Sequence of chain 1.A:
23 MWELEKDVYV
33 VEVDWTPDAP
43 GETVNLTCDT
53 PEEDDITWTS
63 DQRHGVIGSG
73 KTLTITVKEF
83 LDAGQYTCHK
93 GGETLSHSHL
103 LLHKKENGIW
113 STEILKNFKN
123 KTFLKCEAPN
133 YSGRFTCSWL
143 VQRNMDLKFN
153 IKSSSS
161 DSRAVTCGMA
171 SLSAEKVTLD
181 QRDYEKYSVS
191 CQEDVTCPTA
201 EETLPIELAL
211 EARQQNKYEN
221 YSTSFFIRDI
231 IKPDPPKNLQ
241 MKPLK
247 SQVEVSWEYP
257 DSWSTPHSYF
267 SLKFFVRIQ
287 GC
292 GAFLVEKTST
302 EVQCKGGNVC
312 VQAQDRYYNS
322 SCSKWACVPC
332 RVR

Binding-site contacts:
Ligand atom C7 contacts residue GLU34 of chain 1.A at 3.7 Å.
Ligand atom O5 contacts residue ASN220 of chain 1.A at 2.4 Å (h-bond).
Ligand atom C1 contacts residue MET23 of chain 1.A at 3.9 Å (hydrophobic).
Ligand atom N2 contacts residue GLU34 of chain 1.A at 2.8 Å (salt-bridge).
Ligand atom C5 contacts residue HIS105 of chain 1.A at 3.9 Å.
Ligand atom C1 contacts residue GLU34 of chain 1.A at 3.8 Å.
Ligand atom O2 contacts residue MET23 of chain 1.A at 3.3 Å (h-bond).
Ligand atom C6 contacts residue TRP24 of chain 1.A at 3.9 Å (hydrophobic).
Ligand atom N2 contacts residue ASN220 of chain 1.A at 2.8 Å (h-bond).
Ligand atom C5 contacts residue MET23 of chain 1.A at 3.7 Å (hydrophobic).
Ligand atom C5 contacts residue TRP24 of chain 1.A at 3.5 Å (hydrophobic).
Ligand atom O7 contacts residue ASN220 of chain 1.A at 3.1 Å (h-bond).
Ligand atom C6 contacts residue GLU34 of chain 1.A at 3.6 Å.
Ligand atom O5 contacts residue HIS105 of chain 1.A at 3.4 Å.
Ligand atom O5 contacts residue TRP24 of chain 1.A at 4.0 Å.
Ligand atom C4 contacts residue MET23 of chain 1.A at 3.6 Å (hydrophobic).
Ligand atom C1 contacts residue ASN220 of chain 1.A at 1.4 Å.
Ligand atom O7 contacts residue GLU211 of chain 1.A at 3.1 Å (salt-bridge).
Ligand atom C6 contacts residue HIS105 of chain 1.A at 3.1 Å.
Ligand atom C7 contacts residue ASN220 of chain 1.A at 3.1 Å.
Ligand atom C1 contacts residue TRP24 of chain 1.A at 3.9 Å (hydrophobic).
Ligand atom C3 contacts residue ASN220 of chain 1.A at 3.8 Å.
Ligand atom O4 contacts residue TRP24 of chain 1.A at 3.6 Å.
Ligand atom C3 contacts residue GLU34 of chain 1.A at 4.0 Å.
Ligand atom C2 contacts residue ASN220 of chain 1.A at 2.4 Å.
Ligand atom C8 contacts residue GLU34 of chain 1.A at 3.5 Å.
Ligand atom O2 contacts residue TRP24 of chain 1.A at 3.4 Å.
Ligand atom C8 contacts residue ALA209 of chain 1.A at 3.8 Å (hydrophobic).
Ligand atom C2 contacts residue GLU34 of chain 1.A at 3.7 Å.
Ligand atom O6 contacts residue TRP24 of chain 1.A at 3.6 Å.
Ligand atom C5 contacts residue ASN220 of chain 1.A at 3.7 Å.
Ligand atom C6 contacts residue MET23 of chain 1.A at 3.6 Å (hydrophobic).
Ligand atom C3 contacts residue TRP24 of chain 1.A at 4.0 Å (hydrophobic).
Ligand atom O5 contacts residue TYR218 of chain 1.A at 4.1 Å.
Ligand atom C8 contacts residue TRP112 of chain 1.A at 3.9 Å (hydrophobic).
Ligand atom O6 contacts residue GLU34 of chain 1.A at 3.3 Å (salt-bridge).
Ligand atom O6 contacts residue HIS105 of chain 1.A at 2.6 Å (h-bond).
Ligand atom O5 contacts residue MET23 of chain 1.A at 3.2 Å (h-bond).
Ligand atom C6 contacts residue TRP112 of chain 1.A at 3.6 Å (hydrophobic).
Ligand atom O7 contacts residue TYR218 of chain 1.A at 3.3 Å (h-bond).

The small molecule below binds the protein below.
Small molecule (SMILES): CC(=O)N[C@H]1[C@H](O[C@H]2[C@H](O)[C@@H](NC(C)=O)CO[C@@H]2CO)O[C@H](CO)[C@@H](O[C@@H]2O[C@H](CO[C@H]3O[C@H](CO)[C@@H](O)[C@H](O[C@H]4O[C@H](CO)[C@@H](O)[C@H](O)[C@@H]4O)[C@@H]3O)[C@@H](O)[C@H](O[C@H]3O[C@H](CO)[C@@H](O)[C@H](O)[C@@H]3O)[C@@H]2O)[C@@H]1O